Sequence of chain 1.A:
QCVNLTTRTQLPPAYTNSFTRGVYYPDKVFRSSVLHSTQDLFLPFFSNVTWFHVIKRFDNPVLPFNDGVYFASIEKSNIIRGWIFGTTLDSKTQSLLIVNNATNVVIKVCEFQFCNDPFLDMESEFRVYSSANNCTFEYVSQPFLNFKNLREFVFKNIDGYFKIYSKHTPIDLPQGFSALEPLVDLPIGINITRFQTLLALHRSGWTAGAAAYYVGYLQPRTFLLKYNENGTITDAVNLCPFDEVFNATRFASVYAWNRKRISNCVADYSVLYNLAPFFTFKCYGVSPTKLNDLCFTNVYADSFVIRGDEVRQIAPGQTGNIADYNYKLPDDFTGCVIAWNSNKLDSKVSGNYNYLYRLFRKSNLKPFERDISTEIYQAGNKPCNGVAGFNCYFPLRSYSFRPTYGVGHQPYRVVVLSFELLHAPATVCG

Binding-site contacts:
Ligand atom O3 contacts residue SER138 of chain 1.B at 3.0 Å (h-bond).
Ligand atom O5 contacts residue ASN218 of chain 1.A at 2.4 Å (h-bond).
Ligand atom C7 contacts residue ASN218 of chain 1.A at 3.5 Å.
Ligand atom C2 contacts residue SER138 of chain 1.B at 4.5 Å.
Ligand atom O5 contacts residue THR220 of chain 1.A at 4.1 Å.
Ligand atom O7 contacts residue SER138 of chain 1.B at 3.6 Å.
Ligand atom C5 contacts residue THR220 of chain 1.A at 4.1 Å.
Ligand atom O7 contacts residue ASN139 of chain 1.B at 4.4 Å.
Ligand atom C5 contacts residue ASN218 of chain 1.A at 3.7 Å.
Ligand atom O6 contacts residue THR220 of chain 1.A at 4.4 Å.
Ligand atom C4 contacts residue ASN218 of chain 1.A at 4.2 Å.
Ligand atom O7 contacts residue ARG136 of chain 1.B at 3.7 Å.
Ligand atom C8 contacts residue LEU140 of chain 1.B at 4.4 Å (hydrophobic).
Ligand atom C3 contacts residue ASN218 of chain 1.A at 3.8 Å.
Ligand atom C8 contacts residue LYS141 of chain 1.B at 4.2 Å.
Ligand atom N2 contacts residue SER138 of chain 1.B at 4.2 Å.
Ligand atom O5 contacts residue THR93 of chain 1.A at 4.1 Å.
Ligand atom O7 contacts residue ASN218 of chain 1.A at 3.7 Å.
Ligand atom C1 contacts residue ASN218 of chain 1.A at 1.4 Å.
Ligand atom C3 contacts residue SER138 of chain 1.B at 4.3 Å.
Ligand atom C7 contacts residue ARG136 of chain 1.B at 4.3 Å.
Ligand atom C8 contacts residue ASN139 of chain 1.B at 3.3 Å.
Ligand atom C7 contacts residue ASN139 of chain 1.B at 4.1 Å.
Ligand atom N2 contacts residue ASN218 of chain 1.A at 2.9 Å (h-bond).
Ligand atom C2 contacts residue ASN218 of chain 1.A at 2.5 Å.
Ligand atom C8 contacts residue ARG136 of chain 1.B at 4.2 Å.
Ligand atom C7 contacts residue SER138 of chain 1.B at 3.8 Å.
Ligand atom C8 contacts residue SER138 of chain 1.B at 4.2 Å.
Ligand atom C8 contacts residue GLU144 of chain 1.B at 4.0 Å.
Ligand atom C6 contacts residue THR220 of chain 1.A at 3.7 Å.

Sequence of chain 1.B:
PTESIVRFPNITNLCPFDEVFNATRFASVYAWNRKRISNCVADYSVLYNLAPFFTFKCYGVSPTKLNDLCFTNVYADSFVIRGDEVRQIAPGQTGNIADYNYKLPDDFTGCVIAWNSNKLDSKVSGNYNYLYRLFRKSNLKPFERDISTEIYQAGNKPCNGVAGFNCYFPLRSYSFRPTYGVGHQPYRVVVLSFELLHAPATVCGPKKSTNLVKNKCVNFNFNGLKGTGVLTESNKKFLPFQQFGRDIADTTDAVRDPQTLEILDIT

This small molecule binds to this protein.
Small molecule (SMILES): CC(=O)N[C@@H]1[C@@H](O)[C@H](O)[C@@H](CO)O[C@H]1O